Sequence of chain 1.A:
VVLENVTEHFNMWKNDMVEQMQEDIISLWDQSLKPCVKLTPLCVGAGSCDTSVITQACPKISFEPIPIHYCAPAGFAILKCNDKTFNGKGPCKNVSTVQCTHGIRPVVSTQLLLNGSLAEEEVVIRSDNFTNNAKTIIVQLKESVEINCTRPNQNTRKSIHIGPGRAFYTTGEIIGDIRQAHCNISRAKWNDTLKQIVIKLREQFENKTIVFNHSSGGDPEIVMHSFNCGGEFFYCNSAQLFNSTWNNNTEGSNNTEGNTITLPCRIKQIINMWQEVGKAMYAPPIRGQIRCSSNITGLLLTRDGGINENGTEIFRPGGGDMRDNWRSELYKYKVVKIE

This small molecule binds to this protein.
Small molecule (SMILES): CC(=O)N[C@@H]1[C@@H](O)[C@H](O)[C@@H](CO)O[C@H]1O

Binding-site contacts:
Ligand atom O7 contacts residue CYS234 of chain 1.A at 3.4 Å.
Ligand atom O5 contacts residue SER298 of chain 1.A at 4.2 Å.
Ligand atom C7 contacts residue ASN120 of chain 1.A at 3.8 Å.
Ligand atom C2 contacts residue ASN120 of chain 1.A at 2.5 Å.
Ligand atom C1 contacts residue ASN120 of chain 1.A at 1.5 Å.
Ligand atom C1 contacts residue SER299 of chain 1.A at 3.6 Å.
Ligand atom C3 contacts residue ASN120 of chain 1.A at 3.8 Å.
Ligand atom C5 contacts residue ASN120 of chain 1.A at 3.7 Å.
Ligand atom C3 contacts residue SER298 of chain 1.A at 3.5 Å.
Ligand atom C8 contacts residue VAL112 of chain 1.A at 3.8 Å (hydrophobic).
Ligand atom C5 contacts residue SER298 of chain 1.A at 3.7 Å.
Ligand atom C1 contacts residue SER298 of chain 1.A at 3.7 Å.
Ligand atom C6 contacts residue ARG110 of chain 1.A at 3.5 Å.
Ligand atom O6 contacts residue ARG110 of chain 1.A at 4.4 Å.
Ligand atom O5 contacts residue ARG110 of chain 1.A at 4.2 Å.
Ligand atom C5 contacts residue ARG110 of chain 1.A at 4.4 Å.
Ligand atom C7 contacts residue PRO70 of chain 1.A at 4.3 Å (hydrophobic).
Ligand atom C8 contacts residue PRO70 of chain 1.A at 4.3 Å (hydrophobic).
Ligand atom N2 contacts residue ASN120 of chain 1.A at 2.9 Å (h-bond).
Ligand atom O5 contacts residue ASN120 of chain 1.A at 2.4 Å (h-bond).
Ligand atom C4 contacts residue ASN120 of chain 1.A at 4.3 Å.
Ligand atom C2 contacts residue PRO70 of chain 1.A at 4.2 Å (hydrophobic).
Ligand atom C4 contacts residue SER298 of chain 1.A at 4.0 Å.
Ligand atom O7 contacts residue PRO70 of chain 1.A at 4.5 Å.
Ligand atom N2 contacts residue SER299 of chain 1.A at 3.8 Å.
Ligand atom C2 contacts residue SER298 of chain 1.A at 4.0 Å.
Ligand atom O4 contacts residue SER298 of chain 1.A at 4.1 Å.
Ligand atom O7 contacts residue ASN233 of chain 1.A at 4.0 Å.
Ligand atom C8 contacts residue ASN120 of chain 1.A at 3.9 Å.
Ligand atom N2 contacts residue SER298 of chain 1.A at 4.2 Å.
Ligand atom C2 contacts residue SER299 of chain 1.A at 4.3 Å.